A small-molecule ligand and the protein it binds are described below.
Small molecule (SMILES): O=P(O)(O)C[C@@H](O)Cn1cncn1

Binding-site contacts:
Ligand atom C3 contacts residue LEU105 of chain 1.A at 3.8 Å (hydrophobic).
Ligand atom O10 contacts residue ARG119 of chain 8.A at 3.0 Å (salt-bridge).
Ligand atom O11 contacts residue LYS199 of chain 8.A at 2.7 Å (salt-bridge).
Ligand atom O13 contacts residue HIS45 of chain 1.A at 3.3 Å (h-bond).
Ligand atom P9 contacts residue ARG97 of chain 8.A at 3.7 Å.
Ligand atom C5 contacts residue HIS71 of chain 21.A at 3.2 Å.
Ligand atom N2 contacts residue GLU171 of chain 1.A at 3.8 Å.
Ligand atom C5 contacts residue MN1 of chain 8.B at 3.3 Å.
Ligand atom N1 contacts residue HIS72 of chain 21.A at 3.3 Å (h-bond).
Ligand atom O13 contacts residue GLU19 of chain 21.A at 2.7 Å (salt-bridge).
Ligand atom N4 contacts residue HIS71 of chain 21.A at 3.0 Å (h-bond).
Ligand atom O11 contacts residue ARG119 of chain 8.A at 2.8 Å (salt-bridge).
Ligand atom P9 contacts residue SER197 of chain 8.A at 3.8 Å.
Ligand atom O12 contacts residue ARG97 of chain 8.A at 2.8 Å (salt-bridge).
Ligand atom N1 contacts residue MN1 of chain 8.C at 2.3 Å.
Ligand atom O13 contacts residue HIS72 of chain 21.A at 3.1 Å (h-bond).
Ligand atom N1 contacts residue HIS167 of chain 1.A at 3.1 Å (h-bond).
Ligand atom C5 contacts residue HIS72 of chain 21.A at 3.6 Å.
Ligand atom O10 contacts residue ARG97 of chain 8.A at 2.8 Å (salt-bridge).
Ligand atom N4 contacts residue GLU75 of chain 21.A at 3.1 Å (salt-bridge).
Ligand atom C5 contacts residue HIS168 of chain 1.A at 3.9 Å.
Ligand atom C7 contacts residue GLU171 of chain 1.A at 3.5 Å.
Ligand atom C5 contacts residue MN1 of chain 8.C at 3.3 Å.
Ligand atom O13 contacts residue MN1 of chain 8.C at 2.4 Å.
Ligand atom N2 contacts residue MN1 of chain 8.C at 3.2 Å.
Ligand atom C8 contacts residue GLU171 of chain 1.A at 3.5 Å.
Ligand atom N4 contacts residue MN1 of chain 8.B at 2.2 Å.
Ligand atom C3 contacts residue MN1 of chain 8.B at 3.2 Å.
Ligand atom C6 contacts residue GLU171 of chain 1.A at 3.1 Å.
Ligand atom C7 contacts residue MN1 of chain 8.C at 3.5 Å.
Ligand atom C5 contacts residue HIS167 of chain 1.A at 3.3 Å.
Ligand atom O12 contacts residue SER197 of chain 8.A at 2.6 Å (h-bond).
Ligand atom N1 contacts residue GLU171 of chain 1.A at 3.1 Å (salt-bridge).
Ligand atom O13 contacts residue GLU171 of chain 1.A at 3.5 Å (salt-bridge).
Ligand atom C6 contacts residue MN1 of chain 8.C at 3.5 Å.
Ligand atom O10 contacts residue LYS175 of chain 1.A at 2.7 Å (salt-bridge).
Ligand atom C7 contacts residue GLU19 of chain 21.A at 3.4 Å.
Ligand atom C3 contacts residue GLU75 of chain 21.A at 3.8 Å.
Ligand atom N4 contacts residue HIS168 of chain 1.A at 3.3 Å (h-bond).
Ligand atom P9 contacts residue ARG119 of chain 8.A at 3.9 Å.

Sequence of chain 8.A:
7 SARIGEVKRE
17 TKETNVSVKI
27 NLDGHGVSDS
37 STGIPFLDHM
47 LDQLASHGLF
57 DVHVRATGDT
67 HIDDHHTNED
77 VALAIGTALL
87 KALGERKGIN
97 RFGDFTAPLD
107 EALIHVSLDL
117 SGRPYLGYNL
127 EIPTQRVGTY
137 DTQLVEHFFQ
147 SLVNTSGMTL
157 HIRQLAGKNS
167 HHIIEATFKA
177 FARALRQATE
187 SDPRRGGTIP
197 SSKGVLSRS

Sequence of chain 21.A:
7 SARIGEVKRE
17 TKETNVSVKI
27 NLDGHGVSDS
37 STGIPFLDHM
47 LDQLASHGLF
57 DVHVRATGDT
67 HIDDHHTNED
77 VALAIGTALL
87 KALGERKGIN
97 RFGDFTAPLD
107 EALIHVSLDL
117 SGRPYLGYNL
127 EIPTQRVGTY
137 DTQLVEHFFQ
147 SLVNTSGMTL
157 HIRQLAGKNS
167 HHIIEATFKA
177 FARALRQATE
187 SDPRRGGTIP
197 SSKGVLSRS

Sequence of chain 1.A:
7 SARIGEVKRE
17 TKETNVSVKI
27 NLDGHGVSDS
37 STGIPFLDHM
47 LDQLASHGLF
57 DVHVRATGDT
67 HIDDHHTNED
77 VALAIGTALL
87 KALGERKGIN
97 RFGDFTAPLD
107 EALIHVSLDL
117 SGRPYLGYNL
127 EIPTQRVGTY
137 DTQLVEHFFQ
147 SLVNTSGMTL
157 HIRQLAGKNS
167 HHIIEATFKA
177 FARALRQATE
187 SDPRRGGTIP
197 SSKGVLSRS